Sequence of chain 1.B:
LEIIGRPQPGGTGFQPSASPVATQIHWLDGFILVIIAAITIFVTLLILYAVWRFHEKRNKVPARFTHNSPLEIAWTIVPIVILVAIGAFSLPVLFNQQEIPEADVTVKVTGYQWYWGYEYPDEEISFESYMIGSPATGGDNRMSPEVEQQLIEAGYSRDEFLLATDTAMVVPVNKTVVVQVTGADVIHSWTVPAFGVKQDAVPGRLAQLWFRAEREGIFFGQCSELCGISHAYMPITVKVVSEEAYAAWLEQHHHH

Binding-site contacts:
Ligand atom C6 contacts residue ASN68 of chain 1.B at 3.5 Å.
Ligand atom C37 contacts residue LEU71 of chain 1.B at 4.1 Å (hydrophobic).
Ligand atom C18 contacts residue TRP355 of chain 1.A at 3.9 Å (hydrophobic).
Ligand atom C34 contacts residue ILE351 of chain 1.A at 4.2 Å (hydrophobic).
Ligand atom C57 contacts residue PHE65 of chain 1.B at 3.8 Å (hydrophobic).
Ligand atom C18 contacts residue ASN68 of chain 1.B at 4.0 Å.
Ligand atom C22 contacts residue TRP355 of chain 1.A at 3.6 Å (hydrophobic).
Ligand atom C57 contacts residue HIS67 of chain 1.B at 3.2 Å.
Ligand atom C57 contacts residue ASN68 of chain 1.B at 4.0 Å.
Ligand atom C19 contacts residue TRP355 of chain 1.A at 3.7 Å (hydrophobic).
Ligand atom O5 contacts residue PHE65 of chain 1.B at 4.2 Å.
Ligand atom C31 contacts residue TRP75 of chain 1.B at 3.8 Å (hydrophobic).
Ligand atom C25 contacts residue LEU71 of chain 1.B at 3.8 Å (hydrophobic).
Ligand atom C37 contacts residue LEU46 of chain 1.B at 4.2 Å (hydrophobic).
Ligand atom O16 contacts residue ASN68 of chain 1.B at 3.2 Å (h-bond).
Ligand atom C43 contacts residue PHE348 of chain 1.A at 4.0 Å (hydrophobic).
Ligand atom C40 contacts residue PHE348 of chain 1.A at 3.7 Å (hydrophobic).
Ligand atom C4 contacts residue PHE65 of chain 1.B at 3.9 Å (hydrophobic).
Ligand atom C37 contacts residue TRP75 of chain 1.B at 3.8 Å (hydrophobic).
Ligand atom C34 contacts residue LEU46 of chain 1.B at 3.7 Å (hydrophobic).
Ligand atom O61 contacts residue HIS67 of chain 1.B at 2.9 Å (h-bond).
Ligand atom C18 contacts residue PHE65 of chain 1.B at 3.9 Å (hydrophobic).
Ligand atom C31 contacts residue PHE348 of chain 1.A at 3.9 Å (hydrophobic).
Ligand atom C28 contacts residue TRP355 of chain 1.A at 3.7 Å (hydrophobic).
Ligand atom C19 contacts residue LEU71 of chain 1.B at 3.8 Å (hydrophobic).
Ligand atom C31 contacts residue ALA352 of chain 1.A at 3.9 Å (hydrophobic).
Ligand atom C34 contacts residue PHE348 of chain 1.A at 4.2 Å (hydrophobic).
Ligand atom O61 contacts residue ASN68 of chain 1.B at 3.1 Å (h-bond).
Ligand atom C28 contacts residue ILE351 of chain 1.A at 4.2 Å (hydrophobic).
Ligand atom C40 contacts residue LEU46 of chain 1.B at 3.8 Å (hydrophobic).
Ligand atom C22 contacts residue LEU71 of chain 1.B at 3.7 Å (hydrophobic).
Ligand atom C40 contacts residue PHE42 of chain 1.B at 3.9 Å (hydrophobic).
Ligand atom O5 contacts residue ASN68 of chain 1.B at 2.9 Å (h-bond).
Ligand atom C43 contacts residue PHE42 of chain 1.B at 4.2 Å (hydrophobic).
Ligand atom C43 contacts residue TRP75 of chain 1.B at 3.7 Å (hydrophobic).
Ligand atom C28 contacts residue ALA352 of chain 1.A at 4.2 Å (hydrophobic).
Ligand atom C4 contacts residue ASN68 of chain 1.B at 3.9 Å.
Ligand atom C1 contacts residue ASN68 of chain 1.B at 4.0 Å.
Ligand atom C31 contacts residue ILE351 of chain 1.A at 4.2 Å (hydrophobic).
Ligand atom C25 contacts residue TRP355 of chain 1.A at 3.9 Å (hydrophobic).

Sequence of chain 1.A:
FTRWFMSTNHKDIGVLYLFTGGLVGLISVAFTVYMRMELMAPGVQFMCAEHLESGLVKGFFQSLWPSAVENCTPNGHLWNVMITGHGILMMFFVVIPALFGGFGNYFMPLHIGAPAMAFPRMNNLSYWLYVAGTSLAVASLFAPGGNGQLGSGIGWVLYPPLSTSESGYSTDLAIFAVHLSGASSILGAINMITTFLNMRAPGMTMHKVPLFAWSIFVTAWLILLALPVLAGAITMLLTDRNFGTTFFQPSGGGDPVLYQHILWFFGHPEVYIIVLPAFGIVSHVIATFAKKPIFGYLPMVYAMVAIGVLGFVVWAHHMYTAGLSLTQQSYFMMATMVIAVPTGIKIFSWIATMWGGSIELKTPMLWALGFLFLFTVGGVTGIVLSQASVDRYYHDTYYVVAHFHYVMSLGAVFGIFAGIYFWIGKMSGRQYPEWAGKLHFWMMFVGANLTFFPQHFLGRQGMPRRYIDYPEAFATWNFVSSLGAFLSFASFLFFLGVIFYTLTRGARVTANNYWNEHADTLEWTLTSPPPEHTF

The small molecule below binds the protein below.
Small molecule (SMILES): CCCCCCCCCCO[C@@H]1O[C@H](CO)[C@@H](O[C@H]2O[C@H](CO)[C@@H](O)[C@H](O)[C@H]2O)[C@H](O)[C@H]1O